Binding-site contacts:
Ligand atom C42 contacts residue GLY47 of chain 1.V at 3.7 Å.
Ligand atom C26 contacts residue THR21 of chain 1.V at 3.7 Å.
Ligand atom C8 contacts residue GLY47 of chain 1.V at 3.7 Å.
Ligand atom C4 contacts residue ALA49 of chain 1.V at 3.7 Å (hydrophobic).
Ligand atom O13 contacts residue THR1 of chain 1.V at 2.7 Å (h-bond).
Ligand atom O49 contacts residue SER20 of chain 1.V at 3.2 Å (h-bond).
Ligand atom C33 contacts residue THR48 of chain 1.V at 3.6 Å.
Ligand atom C2 contacts residue THR52 of chain 1.V at 3.6 Å.
Ligand atom O21 contacts residue THR1 of chain 1.V at 2.4 Å (h-bond).
Ligand atom C4 contacts residue SER20 of chain 1.V at 3.7 Å.
Ligand atom C24 contacts residue GLY47 of chain 1.V at 3.5 Å.
Ligand atom C11 contacts residue ARG19 of chain 1.V at 3.1 Å.
Ligand atom O13 contacts residue SER129 of chain 1.V at 3.5 Å (h-bond).
Ligand atom C32 contacts residue THR48 of chain 1.V at 3.7 Å.
Ligand atom C30 contacts residue ASP125 of chain 1.W at 3.7 Å.
Ligand atom C23 contacts residue GLY47 of chain 1.V at 3.6 Å.
Ligand atom O37 contacts residue GLN22 of chain 1.V at 3.6 Å.
Ligand atom C1 contacts residue THR52 of chain 1.V at 3.7 Å.
Ligand atom C11 contacts residue THR1 of chain 1.V at 2.5 Å.
Ligand atom C7 contacts residue GLY47 of chain 1.V at 3.4 Å.
Ligand atom N22 contacts residue THR1 of chain 1.V at 3.7 Å.
Ligand atom C11 contacts residue GLY168 of chain 1.V at 3.0 Å.
Ligand atom O21 contacts residue GLY47 of chain 1.V at 3.0 Å (h-bond).
Ligand atom O39 contacts residue ALA49 of chain 1.V at 2.9 Å (h-bond).
Ligand atom C4 contacts residue CYS31 of chain 1.V at 3.5 Å (hydrophobic).
Ligand atom O49 contacts residue THR21 of chain 1.V at 3.2 Å (h-bond).
Ligand atom C12 contacts residue THR1 of chain 1.V at 2.6 Å.
Ligand atom C6 contacts residue THR1 of chain 1.V at 3.6 Å.
Ligand atom C9 contacts residue THR1 of chain 1.V at 1.5 Å.
Ligand atom N28 contacts residue ASP125 of chain 1.W at 3.0 Å (salt-bridge).
Ligand atom C27 contacts residue THR21 of chain 1.V at 3.6 Å.
Ligand atom N25 contacts residue THR21 of chain 1.V at 2.9 Å (h-bond).
Ligand atom C8 contacts residue THR1 of chain 1.V at 2.4 Å.
Ligand atom C11 contacts residue LYS33 of chain 1.V at 3.4 Å.
Ligand atom C1 contacts residue GLY45 of chain 1.V at 3.5 Å.
Ligand atom C10 contacts residue THR1 of chain 1.V at 1.5 Å.
Ligand atom C7 contacts residue THR1 of chain 1.V at 2.6 Å.
Ligand atom C10 contacts residue GLY168 of chain 1.V at 3.6 Å.
Ligand atom N22 contacts residue GLY47 of chain 1.V at 2.8 Å (h-bond).
Ligand atom C38 contacts residue ASP125 of chain 1.W at 3.6 Å.

Sequence of chain 1.V:
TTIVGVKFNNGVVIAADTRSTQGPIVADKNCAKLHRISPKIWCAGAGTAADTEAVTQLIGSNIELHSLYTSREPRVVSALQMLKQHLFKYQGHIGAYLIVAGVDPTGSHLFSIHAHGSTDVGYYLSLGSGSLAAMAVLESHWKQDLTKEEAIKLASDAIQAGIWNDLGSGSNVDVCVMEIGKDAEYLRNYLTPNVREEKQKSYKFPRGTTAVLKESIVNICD

Sequence of chain 1.L:
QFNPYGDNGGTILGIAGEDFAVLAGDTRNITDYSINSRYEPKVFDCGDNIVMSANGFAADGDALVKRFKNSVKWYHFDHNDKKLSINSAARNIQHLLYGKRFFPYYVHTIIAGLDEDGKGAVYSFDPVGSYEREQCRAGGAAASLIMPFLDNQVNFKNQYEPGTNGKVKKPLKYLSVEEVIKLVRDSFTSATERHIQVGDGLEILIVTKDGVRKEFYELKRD

This protein binds this small molecule.
Small molecule (SMILES): COc1ccc(C[C@H](NC(=O)[C@H](C)NC(=O)CN2CCOCC2)C(=O)N[C@@H](Cc2ccccc2)[C@@H](O)[C@H](C)CO)cc1

Sequence of chain 1.W:
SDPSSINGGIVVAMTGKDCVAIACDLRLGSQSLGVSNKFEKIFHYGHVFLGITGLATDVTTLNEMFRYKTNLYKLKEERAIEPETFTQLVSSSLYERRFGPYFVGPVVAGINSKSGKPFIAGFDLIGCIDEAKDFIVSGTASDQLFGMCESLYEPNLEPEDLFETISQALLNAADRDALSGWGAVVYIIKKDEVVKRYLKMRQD